Sequence of chain 1.C:
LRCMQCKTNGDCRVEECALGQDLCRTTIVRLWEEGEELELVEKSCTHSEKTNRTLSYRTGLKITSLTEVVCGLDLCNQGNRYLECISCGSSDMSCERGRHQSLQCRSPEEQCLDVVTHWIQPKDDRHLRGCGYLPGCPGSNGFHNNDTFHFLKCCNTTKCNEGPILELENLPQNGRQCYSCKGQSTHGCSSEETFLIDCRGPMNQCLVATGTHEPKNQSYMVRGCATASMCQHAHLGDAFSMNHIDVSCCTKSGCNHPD

A small-molecule ligand and the protein it binds are described below.
Small molecule (SMILES): CC(=O)N[C@@H]1[C@@H](O)[C@H](O)[C@@H](CO)O[C@H]1O

Binding-site contacts:
Ligand atom C7 contacts residue PHE211 of chain 1.C at 4.3 Å (hydrophobic).
Ligand atom C1 contacts residue ASN162 of chain 1.C at 1.4 Å.
Ligand atom C7 contacts residue ASN162 of chain 1.C at 4.5 Å.
Ligand atom C3 contacts residue ASN162 of chain 1.C at 3.8 Å.
Ligand atom C8 contacts residue PHE211 of chain 1.C at 3.9 Å (hydrophobic).
Ligand atom C2 contacts residue ASN162 of chain 1.C at 2.8 Å.
Ligand atom C6 contacts residue ASN162 of chain 1.C at 3.9 Å.
Ligand atom O5 contacts residue ASN162 of chain 1.C at 2.4 Å (h-bond).
Ligand atom C8 contacts residue ILE213 of chain 1.C at 4.3 Å (hydrophobic).
Ligand atom C1 contacts residue PHE211 of chain 1.C at 4.1 Å (hydrophobic).
Ligand atom O6 contacts residue ASN162 of chain 1.C at 3.6 Å (h-bond).
Ligand atom N2 contacts residue PHE211 of chain 1.C at 4.2 Å.
Ligand atom O6 contacts residue ILE130 of chain 1.C at 3.8 Å.
Ligand atom N2 contacts residue ASN162 of chain 1.C at 3.4 Å (h-bond).
Ligand atom O3 contacts residue PHE211 of chain 1.C at 4.4 Å.
Ligand atom C4 contacts residue ASN162 of chain 1.C at 3.8 Å.
Ligand atom C5 contacts residue ASN162 of chain 1.C at 3.4 Å.
Ligand atom C2 contacts residue PHE211 of chain 1.C at 3.8 Å (hydrophobic).